Binding-site contacts:
Ligand atom C8 contacts residue PHE41 of chain 1.B at 4.4 Å (hydrophobic).
Ligand atom C8 contacts residue ASN47 of chain 1.B at 4.2 Å.
Ligand atom C7 contacts residue VAL40 of chain 1.B at 4.5 Å (hydrophobic).
Ligand atom O7 contacts residue SER49 of chain 1.B at 2.9 Å (h-bond).
Ligand atom O5 contacts residue ASN47 of chain 1.B at 2.7 Å (h-bond).
Ligand atom C1 contacts residue ASN47 of chain 1.B at 2.2 Å.
Ligand atom N2 contacts residue SER49 of chain 1.B at 4.3 Å.
Ligand atom C8 contacts residue GLU29 of chain 1.B at 3.9 Å.
Ligand atom C5 contacts residue ASN47 of chain 1.B at 4.1 Å.
Ligand atom C8 contacts residue SER48 of chain 1.B at 4.4 Å.
Ligand atom C3 contacts residue ASN47 of chain 1.B at 4.3 Å.
Ligand atom N2 contacts residue ASN47 of chain 1.B at 3.3 Å (h-bond).
Ligand atom C7 contacts residue SER48 of chain 1.B at 4.4 Å.
Ligand atom C1 contacts residue ASN42 of chain 1.B at 4.4 Å.
Ligand atom C7 contacts residue SER49 of chain 1.B at 3.5 Å.
Ligand atom C2 contacts residue ASN47 of chain 1.B at 2.9 Å.
Ligand atom C8 contacts residue VAL40 of chain 1.B at 3.4 Å (hydrophobic).
Ligand atom C8 contacts residue SER49 of chain 1.B at 3.9 Å.
Ligand atom O7 contacts residue ASN47 of chain 1.B at 2.9 Å (h-bond).
Ligand atom C7 contacts residue ASN47 of chain 1.B at 3.2 Å.
Ligand atom O7 contacts residue SER48 of chain 1.B at 3.5 Å.
Ligand atom C8 contacts residue ASN42 of chain 1.B at 4.3 Å.

The small molecule below binds the protein below.
Small molecule (SMILES): CC(=O)N[C@@H]1[C@@H](O)[C@H](O)[C@@H](CO)O[C@H]1O

Sequence of chain 1.B:
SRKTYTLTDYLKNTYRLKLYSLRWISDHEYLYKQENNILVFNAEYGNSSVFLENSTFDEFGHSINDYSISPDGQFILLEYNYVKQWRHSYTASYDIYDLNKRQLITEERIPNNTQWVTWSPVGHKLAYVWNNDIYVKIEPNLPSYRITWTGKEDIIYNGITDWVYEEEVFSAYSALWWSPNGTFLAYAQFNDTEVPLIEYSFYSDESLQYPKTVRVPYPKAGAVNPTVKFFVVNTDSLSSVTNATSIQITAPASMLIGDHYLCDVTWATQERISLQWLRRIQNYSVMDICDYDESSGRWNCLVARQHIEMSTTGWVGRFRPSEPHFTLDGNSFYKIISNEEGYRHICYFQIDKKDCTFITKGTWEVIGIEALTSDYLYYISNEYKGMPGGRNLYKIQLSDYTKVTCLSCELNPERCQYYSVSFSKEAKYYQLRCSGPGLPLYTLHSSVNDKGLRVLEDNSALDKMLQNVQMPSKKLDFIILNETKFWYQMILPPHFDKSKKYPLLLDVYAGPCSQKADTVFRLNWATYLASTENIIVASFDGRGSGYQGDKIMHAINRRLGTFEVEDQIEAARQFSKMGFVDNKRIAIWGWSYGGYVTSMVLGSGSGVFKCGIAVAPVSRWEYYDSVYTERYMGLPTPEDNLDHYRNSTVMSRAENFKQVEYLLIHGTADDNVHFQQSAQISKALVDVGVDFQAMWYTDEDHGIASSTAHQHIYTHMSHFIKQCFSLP